The protein below binds the small molecule below.
Small molecule (SMILES): CC(=O)N[C@H]1[C@H](O[C@H]2[C@H](O)[C@@H](NC(C)=O)CO[C@@H]2CO)O[C@H](CO)[C@@H](O)[C@@H]1O

Binding-site contacts:
Ligand atom C2 contacts residue ASN712 of chain 1.A at 2.5 Å.
Ligand atom O7 contacts residue LEU917 of chain 1.A at 3.7 Å.
Ligand atom O4 contacts residue LEU917 of chain 1.A at 4.3 Å.
Ligand atom N2 contacts residue ASN712 of chain 1.A at 2.9 Å (h-bond).
Ligand atom O5 contacts residue ASN712 of chain 1.A at 2.4 Å (h-bond).
Ligand atom C3 contacts residue ASN712 of chain 1.A at 3.8 Å.
Ligand atom C7 contacts residue LEU917 of chain 1.A at 3.9 Å (hydrophobic).
Ligand atom C7 contacts residue ASN712 of chain 1.A at 3.8 Å.
Ligand atom C1 contacts residue ASN712 of chain 1.A at 1.4 Å.
Ligand atom C8 contacts residue LEU917 of chain 1.A at 4.0 Å (hydrophobic).
Ligand atom C4 contacts residue ASN712 of chain 1.A at 4.2 Å.
Ligand atom O7 contacts residue ASN712 of chain 1.A at 4.2 Å.
Ligand atom C5 contacts residue ASN712 of chain 1.A at 3.7 Å.
Ligand atom C5 contacts residue LEU917 of chain 1.A at 4.3 Å (hydrophobic).
Ligand atom O7 contacts residue GLN1066 of chain 1.A at 4.5 Å.

Sequence of chain 1.A:
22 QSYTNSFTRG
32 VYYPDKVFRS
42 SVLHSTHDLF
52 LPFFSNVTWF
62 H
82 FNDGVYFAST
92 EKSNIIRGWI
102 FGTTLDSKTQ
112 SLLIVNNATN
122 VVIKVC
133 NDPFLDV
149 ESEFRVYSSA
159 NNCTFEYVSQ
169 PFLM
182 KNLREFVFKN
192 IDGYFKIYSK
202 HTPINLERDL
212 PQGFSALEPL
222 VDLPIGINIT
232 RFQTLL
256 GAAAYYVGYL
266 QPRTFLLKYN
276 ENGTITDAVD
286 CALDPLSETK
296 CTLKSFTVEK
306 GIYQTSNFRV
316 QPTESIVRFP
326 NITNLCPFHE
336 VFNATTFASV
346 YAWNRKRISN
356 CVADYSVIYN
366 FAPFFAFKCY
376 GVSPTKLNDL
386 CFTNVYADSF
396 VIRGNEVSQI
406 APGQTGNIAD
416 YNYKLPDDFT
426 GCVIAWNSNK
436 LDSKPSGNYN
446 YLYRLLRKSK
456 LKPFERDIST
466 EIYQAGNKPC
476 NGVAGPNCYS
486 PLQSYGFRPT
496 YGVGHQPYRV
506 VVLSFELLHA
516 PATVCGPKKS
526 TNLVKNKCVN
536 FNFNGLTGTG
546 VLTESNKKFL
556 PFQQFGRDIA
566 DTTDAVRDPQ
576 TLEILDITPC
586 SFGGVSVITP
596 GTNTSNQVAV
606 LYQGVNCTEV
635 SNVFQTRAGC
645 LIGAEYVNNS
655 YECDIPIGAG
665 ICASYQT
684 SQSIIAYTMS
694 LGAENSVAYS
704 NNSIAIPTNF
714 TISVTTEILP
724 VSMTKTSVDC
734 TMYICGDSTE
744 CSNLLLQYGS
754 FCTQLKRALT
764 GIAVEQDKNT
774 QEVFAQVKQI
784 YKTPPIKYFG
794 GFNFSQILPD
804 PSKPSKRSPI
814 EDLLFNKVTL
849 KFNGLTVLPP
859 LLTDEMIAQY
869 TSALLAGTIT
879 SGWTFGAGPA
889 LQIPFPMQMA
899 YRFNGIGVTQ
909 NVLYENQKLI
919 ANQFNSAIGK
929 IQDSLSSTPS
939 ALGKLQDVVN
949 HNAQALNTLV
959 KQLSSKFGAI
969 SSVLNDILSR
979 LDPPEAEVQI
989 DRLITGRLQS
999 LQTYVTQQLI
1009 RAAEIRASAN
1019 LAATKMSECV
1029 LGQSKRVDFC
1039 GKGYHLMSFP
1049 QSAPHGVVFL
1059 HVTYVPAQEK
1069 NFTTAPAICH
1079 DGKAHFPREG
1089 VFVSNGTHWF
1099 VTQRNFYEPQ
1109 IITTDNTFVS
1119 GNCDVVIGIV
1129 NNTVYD